This small molecule binds to this protein.
Small molecule (SMILES): CC[C@H](C)[C@H](NC(=O)[C@H](CCCCN)NC(=O)[C@@H](N)CC1=NC=NC1)C(=O)N[C@@H](CC(C)C)C(=O)N[C@@H](CC1=NC=NC1)C(=O)N[C@@H](CCCN=C(N)N)C(=O)N[C@@H](CC(C)C)C(=O)N[C@@H](CC(C)C)C(=O)N[C@H](C=O)CCC(N)=O

Binding-site contacts:
Ligand atom C contacts residue LYS107 of chain 1.A at 4.2 Å.
Ligand atom O contacts residue LYS107 of chain 1.A at 3.5 Å.
Ligand atom CG contacts residue GLU277 of chain 1.A at 3.4 Å.
Ligand atom CD1 contacts residue LYS125 of chain 1.A at 4.2 Å.
Ligand atom CD1 contacts residue LEU274 of chain 1.A at 3.9 Å (hydrophobic).
Ligand atom CA contacts residue GLU277 of chain 1.A at 3.8 Å.
Ligand atom CA contacts residue GLU277 of chain 1.A at 3.2 Å.
Ligand atom CD1 contacts residue LEU124 of chain 1.A at 3.3 Å (hydrophobic).
Ligand atom CB contacts residue VAL121 of chain 1.A at 3.4 Å (hydrophobic).
Ligand atom C contacts residue GLU277 of chain 1.A at 3.9 Å.
Ligand atom CD2 contacts residue LYS125 of chain 1.A at 3.8 Å.
Ligand atom CB contacts residue THR103 of chain 1.A at 4.0 Å.
Ligand atom CB contacts residue GLU277 of chain 1.A at 3.6 Å.
Ligand atom CD1 contacts residue GLU277 of chain 1.A at 3.6 Å.
Ligand atom CB contacts residue GLU277 of chain 1.A at 3.1 Å.
Ligand atom N contacts residue GLU277 of chain 1.A at 2.5 Å (salt-bridge).
Ligand atom N contacts residue GLU277 of chain 1.A at 3.1 Å (salt-bridge).
Ligand atom CD2 contacts residue LEU124 of chain 1.A at 4.2 Å (hydrophobic).
Ligand atom C contacts residue GLU277 of chain 1.A at 3.5 Å.
Ligand atom CB contacts residue LEU274 of chain 1.A at 4.0 Å (hydrophobic).
Ligand atom N contacts residue VAL121 of chain 1.A at 4.0 Å.
Ligand atom CD1 contacts residue PRO273 of chain 1.A at 3.9 Å (hydrophobic).
Ligand atom C contacts residue GLU277 of chain 1.A at 3.5 Å.
Ligand atom CG contacts residue VAL121 of chain 1.A at 4.2 Å (hydrophobic).
Ligand atom CA contacts residue GLU277 of chain 1.A at 4.1 Å.
Ligand atom CG1 contacts residue GLU277 of chain 1.A at 3.4 Å.
Ligand atom O contacts residue GLU277 of chain 1.A at 4.2 Å.
Ligand atom NE2 contacts residue LYS125 of chain 1.A at 3.4 Å.
Ligand atom CA contacts residue GLU277 of chain 1.A at 3.7 Å.
Ligand atom N contacts residue GLU277 of chain 1.A at 3.5 Å (salt-bridge).
Ligand atom CD1 contacts residue VAL121 of chain 1.A at 3.9 Å (hydrophobic).
Ligand atom CG contacts residue GLN120 of chain 1.A at 3.8 Å.
Ligand atom CD2 contacts residue GLN120 of chain 1.A at 3.4 Å.
Ligand atom CD2 contacts residue VAL121 of chain 1.A at 3.6 Å (hydrophobic).
Ligand atom CG2 contacts residue LEU274 of chain 1.A at 3.7 Å (hydrophobic).
Ligand atom CD1 contacts residue GLU277 of chain 1.A at 3.9 Å.
Ligand atom CB contacts residue GLN120 of chain 1.A at 3.8 Å.
Ligand atom C contacts residue THR103 of chain 1.A at 4.1 Å.
Ligand atom O contacts residue THR103 of chain 1.A at 3.9 Å.
Ligand atom CG contacts residue LEU124 of chain 1.A at 4.0 Å (hydrophobic).

Sequence of chain 1.A:
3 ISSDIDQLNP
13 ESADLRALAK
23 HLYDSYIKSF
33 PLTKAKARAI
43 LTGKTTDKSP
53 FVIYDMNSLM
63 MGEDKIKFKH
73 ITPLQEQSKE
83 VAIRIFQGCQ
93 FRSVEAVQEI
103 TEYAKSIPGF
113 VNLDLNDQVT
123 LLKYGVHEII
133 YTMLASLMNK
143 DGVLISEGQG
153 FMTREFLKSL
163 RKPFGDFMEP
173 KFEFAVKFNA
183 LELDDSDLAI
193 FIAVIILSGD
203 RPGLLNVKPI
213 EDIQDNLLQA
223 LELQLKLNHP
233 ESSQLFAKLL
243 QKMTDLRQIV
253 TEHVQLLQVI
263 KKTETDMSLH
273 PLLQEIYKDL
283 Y